Sequence of chain 6.A:
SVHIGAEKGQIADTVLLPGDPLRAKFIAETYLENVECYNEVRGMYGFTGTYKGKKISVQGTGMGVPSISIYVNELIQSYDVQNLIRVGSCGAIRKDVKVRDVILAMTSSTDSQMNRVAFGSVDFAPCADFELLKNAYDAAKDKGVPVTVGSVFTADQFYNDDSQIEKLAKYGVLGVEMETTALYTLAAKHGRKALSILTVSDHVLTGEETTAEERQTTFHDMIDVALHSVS

A small-molecule ligand and the protein it binds are described below.
Small molecule (SMILES): Nc1ncnc2c1ccn2[C@@H]1O[C@H](CO)[C@@H](O)[C@H]1O

Sequence of chain 1.A:
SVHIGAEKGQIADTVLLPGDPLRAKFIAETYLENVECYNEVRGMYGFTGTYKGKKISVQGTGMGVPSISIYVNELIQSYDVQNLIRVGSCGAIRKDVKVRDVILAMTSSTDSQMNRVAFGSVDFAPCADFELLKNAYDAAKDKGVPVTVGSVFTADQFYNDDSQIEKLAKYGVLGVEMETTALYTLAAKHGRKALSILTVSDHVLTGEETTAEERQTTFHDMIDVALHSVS

Binding-site contacts:
Ligand atom C5 contacts residue VAL197 of chain 6.A at 3.9 Å (hydrophobic).
Ligand atom O2' contacts residue SER110 of chain 6.A at 3.6 Å.
Ligand atom O2' contacts residue MET199 of chain 6.A at 3.5 Å (h-bond).
Ligand atom C3' contacts residue GLU200 of chain 6.A at 3.8 Å.
Ligand atom N6 contacts residue ASP223 of chain 6.A at 3.6 Å (salt-bridge).
Ligand atom C6 contacts residue VAL197 of chain 6.A at 3.9 Å (hydrophobic).
Ligand atom C3' contacts residue MET199 of chain 6.A at 3.9 Å (hydrophobic).
Ligand atom C2' contacts residue MET199 of chain 6.A at 3.7 Å (hydrophobic).
Ligand atom N3 contacts residue GLU198 of chain 6.A at 3.8 Å.
Ligand atom N3 contacts residue PHE179 of chain 6.A at 3.9 Å.
Ligand atom C2 contacts residue VAL197 of chain 6.A at 3.7 Å (hydrophobic).
Ligand atom C8 contacts residue CYS111 of chain 6.A at 3.8 Å (hydrophobic).
Ligand atom O2' contacts residue ARG107 of chain 6.A at 2.8 Å (salt-bridge).
Ligand atom C8 contacts residue SER110 of chain 6.A at 3.3 Å.
Ligand atom N6 contacts residue VAL225 of chain 6.A at 3.8 Å.
Ligand atom N1 contacts residue VAL197 of chain 6.A at 3.8 Å.
Ligand atom C8 contacts residue SER222 of chain 6.A at 3.5 Å.
Ligand atom C5 contacts residue GLY112 of chain 6.A at 3.6 Å.
Ligand atom O5' contacts residue PHE179 of chain 6.A at 3.5 Å.
Ligand atom C2' contacts residue GLU200 of chain 6.A at 3.8 Å.
Ligand atom C2' contacts residue GLU198 of chain 6.A at 3.7 Å.
Ligand atom C2 contacts residue PHE179 of chain 6.A at 3.7 Å (hydrophobic).
Ligand atom N3 contacts residue VAL197 of chain 6.A at 3.6 Å.
Ligand atom C6 contacts residue PHE179 of chain 6.A at 3.8 Å (hydrophobic).
Ligand atom C4 contacts residue VAL197 of chain 6.A at 3.7 Å (hydrophobic).
Ligand atom C5' contacts residue HIS24 of chain 1.A at 3.6 Å.
Ligand atom O5' contacts residue ARG63 of chain 1.A at 4.0 Å.
Ligand atom O5' contacts residue HIS24 of chain 1.A at 3.1 Å (h-bond).
Ligand atom O2' contacts residue GLU198 of chain 6.A at 3.2 Å.
Ligand atom C7 contacts residue GLY112 of chain 6.A at 3.4 Å.
Ligand atom C1' contacts residue SER110 of chain 6.A at 3.6 Å.
Ligand atom C7 contacts residue CYS111 of chain 6.A at 3.7 Å (hydrophobic).
Ligand atom O2' contacts residue GLU200 of chain 6.A at 2.8 Å (salt-bridge).
Ligand atom N6 contacts residue GLY112 of chain 6.A at 3.6 Å.
Ligand atom C5' contacts residue MET84 of chain 6.A at 4.0 Å (hydrophobic).
Ligand atom N1 contacts residue PHE179 of chain 6.A at 3.7 Å.
Ligand atom O3' contacts residue GLU200 of chain 6.A at 2.5 Å (salt-bridge).
Ligand atom N3 contacts residue MET199 of chain 6.A at 3.9 Å.
Ligand atom C6 contacts residue GLY112 of chain 6.A at 3.8 Å.
Ligand atom C7 contacts residue SER222 of chain 6.A at 3.1 Å.